Sequence of chain 1.A:
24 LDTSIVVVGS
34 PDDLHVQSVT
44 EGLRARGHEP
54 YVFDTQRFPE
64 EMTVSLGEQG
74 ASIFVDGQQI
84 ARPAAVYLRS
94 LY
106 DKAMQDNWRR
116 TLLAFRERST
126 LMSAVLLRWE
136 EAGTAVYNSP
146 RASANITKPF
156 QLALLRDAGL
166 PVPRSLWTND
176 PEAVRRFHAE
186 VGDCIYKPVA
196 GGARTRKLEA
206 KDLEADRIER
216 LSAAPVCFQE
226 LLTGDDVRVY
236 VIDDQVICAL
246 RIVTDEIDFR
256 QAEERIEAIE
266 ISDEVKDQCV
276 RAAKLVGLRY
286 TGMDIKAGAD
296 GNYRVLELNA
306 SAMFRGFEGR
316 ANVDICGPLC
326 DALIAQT

Sequence of chain 1.B:
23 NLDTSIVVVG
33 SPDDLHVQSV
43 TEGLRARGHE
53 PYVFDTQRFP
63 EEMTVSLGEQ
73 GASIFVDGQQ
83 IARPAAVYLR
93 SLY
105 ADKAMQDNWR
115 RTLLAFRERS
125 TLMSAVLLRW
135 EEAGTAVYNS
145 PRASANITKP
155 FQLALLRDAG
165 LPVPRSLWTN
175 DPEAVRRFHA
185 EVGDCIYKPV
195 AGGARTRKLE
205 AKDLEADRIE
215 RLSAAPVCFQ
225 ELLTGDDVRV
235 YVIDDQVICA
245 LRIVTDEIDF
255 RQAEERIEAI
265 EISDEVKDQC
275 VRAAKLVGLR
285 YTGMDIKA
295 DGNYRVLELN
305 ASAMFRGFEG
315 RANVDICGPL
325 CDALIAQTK

Binding-site contacts:
Ligand atom CE2 contacts residue VAL221 of chain 1.B at 4.2 Å (hydrophobic).
Ligand atom CA contacts residue GLY197 of chain 1.B at 4.1 Å.
Ligand atom O contacts residue ARG212 of chain 1.B at 3.2 Å (salt-bridge).
Ligand atom CD1 contacts residue PRO193 of chain 1.B at 3.6 Å (hydrophobic).
Ligand atom CD2 contacts residue ARG212 of chain 1.B at 4.2 Å.
Ligand atom CD1 contacts residue ARG212 of chain 1.B at 3.2 Å.
Ligand atom CA contacts residue ARG215 of chain 1.B at 4.3 Å.
Ligand atom CZ contacts residue ILE213 of chain 1.B at 4.3 Å (hydrophobic).
Ligand atom CB contacts residue VAL221 of chain 1.B at 4.1 Å (hydrophobic).
Ligand atom CG2 contacts residue ALA198 of chain 1.B at 3.9 Å (hydrophobic).
Ligand atom CE2 contacts residue PHE223 of chain 1.B at 4.3 Å (hydrophobic).
Ligand atom CG2 contacts residue TYR191 of chain 1.B at 4.3 Å (hydrophobic).
Ligand atom CG contacts residue ARG212 of chain 1.B at 4.3 Å.
Ligand atom CE1 contacts residue ILE213 of chain 1.B at 4.0 Å (hydrophobic).
Ligand atom CZ contacts residue ARG212 of chain 1.B at 3.6 Å.
Ligand atom CG contacts residue GLY197 of chain 1.B at 4.1 Å.
Ligand atom C contacts residue ARG212 of chain 1.B at 4.3 Å.
Ligand atom CD1 contacts residue GLY197 of chain 1.B at 3.9 Å.
Ligand atom CE2 contacts residue TYR191 of chain 1.B at 3.4 Å (hydrophobic).
Ligand atom CD2 contacts residue VAL221 of chain 1.B at 3.5 Å (hydrophobic).
Ligand atom CD1 contacts residue TYR191 of chain 1.B at 4.3 Å (hydrophobic).
Ligand atom CD2 contacts residue LEU118 of chain 1.A at 4.0 Å (hydrophobic).
Ligand atom CB contacts residue ALA198 of chain 1.B at 3.8 Å (hydrophobic).
Ligand atom CG contacts residue VAL221 of chain 1.B at 4.0 Å (hydrophobic).
Ligand atom CG1 contacts residue VAL221 of chain 1.B at 4.2 Å (hydrophobic).
Ligand atom CD1 contacts residue PRO193 of chain 1.B at 4.4 Å (hydrophobic).
Ligand atom CD1 contacts residue LYS192 of chain 1.B at 3.8 Å.
Ligand atom CD1 contacts residue VAL221 of chain 1.B at 4.3 Å (hydrophobic).
Ligand atom N contacts residue ALA198 of chain 1.B at 4.4 Å.
Ligand atom CD1 contacts residue ARG215 of chain 1.B at 4.4 Å.
Ligand atom CD2 contacts residue TYR191 of chain 1.B at 3.9 Å (hydrophobic).
Ligand atom CE1 contacts residue ARG212 of chain 1.B at 3.5 Å.
Ligand atom CG1 contacts residue TYR191 of chain 1.B at 4.0 Å (hydrophobic).
Ligand atom CD1 contacts residue ALA198 of chain 1.B at 3.6 Å (hydrophobic).
Ligand atom CE2 contacts residue ARG212 of chain 1.B at 3.8 Å.
Ligand atom CG contacts residue LEU118 of chain 1.A at 4.2 Å (hydrophobic).
Ligand atom O contacts residue ARG115 of chain 1.A at 3.9 Å.
Ligand atom CZ contacts residue PHE223 of chain 1.B at 4.3 Å (hydrophobic).
Ligand atom O contacts residue GLY197 of chain 1.B at 4.3 Å.
Ligand atom CB contacts residue ARG215 of chain 1.B at 4.3 Å.

The small molecule below binds the protein below.
Small molecule (SMILES): CC[C@H](C)[C@H](NC(=O)[C@@H](N)Cc1ccccc1)C(=O)N[C@@H](C)C(=O)N[C@@H](C)C(=O)N[C@H](C=O)CC(C)C